Sequence of chain 1.A:
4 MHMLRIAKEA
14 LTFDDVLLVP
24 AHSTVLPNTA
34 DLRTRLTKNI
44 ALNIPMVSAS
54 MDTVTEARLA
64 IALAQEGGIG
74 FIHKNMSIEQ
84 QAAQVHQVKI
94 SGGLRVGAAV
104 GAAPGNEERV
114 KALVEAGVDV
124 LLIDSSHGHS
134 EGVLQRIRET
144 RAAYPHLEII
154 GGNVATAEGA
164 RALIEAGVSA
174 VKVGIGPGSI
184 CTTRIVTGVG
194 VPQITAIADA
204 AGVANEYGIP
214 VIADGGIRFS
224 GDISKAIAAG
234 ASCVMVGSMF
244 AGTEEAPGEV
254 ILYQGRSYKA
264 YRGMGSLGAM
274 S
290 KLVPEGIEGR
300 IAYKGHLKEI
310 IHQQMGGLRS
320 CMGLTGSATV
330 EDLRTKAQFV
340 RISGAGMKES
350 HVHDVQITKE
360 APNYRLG

Binding-site contacts:
Ligand atom O4 contacts residue THR186 of chain 1.A at 3.7 Å.
Ligand atom C10 contacts residue IMP1 of chain 1.C at 3.9 Å.
Ligand atom O1 contacts residue GLY179 of chain 1.A at 3.6 Å (h-bond).
Ligand atom C16 contacts residue IMP1 of chain 1.C at 3.4 Å.
Ligand atom C12 contacts residue SER128 of chain 1.A at 4.0 Å.
Ligand atom C8 contacts residue SER128 of chain 1.A at 3.9 Å.
Ligand atom O6 contacts residue SER129 of chain 1.A at 3.0 Å (h-bond).
Ligand atom C15 contacts residue IMP1 of chain 1.C at 3.3 Å.
Ligand atom O1 contacts residue THR186 of chain 1.A at 2.8 Å (h-bond).
Ligand atom O5 contacts residue SER129 of chain 1.A at 2.7 Å (h-bond).
Ligand atom C2 contacts residue GLY268 of chain 1.A at 4.0 Å.
Ligand atom C12 contacts residue IMP1 of chain 1.C at 3.7 Å.
Ligand atom C16 contacts residue SER129 of chain 1.A at 3.6 Å.
Ligand atom O6 contacts residue SER128 of chain 1.A at 3.5 Å.
Ligand atom C10 contacts residue ASN156 of chain 1.A at 3.5 Å.
Ligand atom C7 contacts residue ASN156 of chain 1.A at 3.7 Å.
Ligand atom C7 contacts residue SER128 of chain 1.A at 3.7 Å.
Ligand atom C8 contacts residue SER129 of chain 1.A at 4.0 Å.
Ligand atom O1 contacts residue IMP1 of chain 1.C at 3.5 Å.
Ligand atom O4 contacts residue SER129 of chain 1.A at 3.9 Å.
Ligand atom C1 contacts residue THR186 of chain 1.A at 3.9 Å.
Ligand atom C8 contacts residue ASP127 of chain 1.A at 3.8 Å.
Ligand atom C7 contacts residue IMP1 of chain 1.C at 3.4 Å.
Ligand atom C11 contacts residue IMP1 of chain 1.C at 3.9 Å.
Ligand atom O2 contacts residue GLY179 of chain 1.A at 3.4 Å (h-bond).
Ligand atom C15 contacts residue SER129 of chain 1.A at 3.6 Å.
Ligand atom O2 contacts residue ILE178 of chain 1.A at 3.6 Å.
Ligand atom C9 contacts residue MET267 of chain 1.A at 3.3 Å (hydrophobic).
Ligand atom C1 contacts residue IMP1 of chain 1.C at 3.6 Å.
Ligand atom C17 contacts residue IMP1 of chain 1.C at 3.7 Å.
Ligand atom O4 contacts residue IMP1 of chain 1.C at 3.0 Å.
Ligand atom C9 contacts residue GLY268 of chain 1.A at 3.9 Å.
Ligand atom C11 contacts residue SER129 of chain 1.A at 3.8 Å.
Ligand atom C1 contacts residue GLY179 of chain 1.A at 3.9 Å.
Ligand atom O2 contacts residue GLY177 of chain 1.A at 3.2 Å (h-bond).
Ligand atom O1 contacts residue CYS184 of chain 1.A at 3.7 Å.
Ligand atom C10 contacts residue GLY177 of chain 1.A at 3.0 Å.
Ligand atom C17 contacts residue GLY268 of chain 1.A at 3.7 Å.
Ligand atom C14 contacts residue IMP1 of chain 1.C at 3.7 Å.
Ligand atom C6 contacts residue SER129 of chain 1.A at 3.4 Å.

This protein binds this small molecule.
Small molecule (SMILES): COc1c(C)c2c(c(O)c1C/C=C(\C)CCC(=O)O)C(=O)OC2